Sequence of chain 1.B:
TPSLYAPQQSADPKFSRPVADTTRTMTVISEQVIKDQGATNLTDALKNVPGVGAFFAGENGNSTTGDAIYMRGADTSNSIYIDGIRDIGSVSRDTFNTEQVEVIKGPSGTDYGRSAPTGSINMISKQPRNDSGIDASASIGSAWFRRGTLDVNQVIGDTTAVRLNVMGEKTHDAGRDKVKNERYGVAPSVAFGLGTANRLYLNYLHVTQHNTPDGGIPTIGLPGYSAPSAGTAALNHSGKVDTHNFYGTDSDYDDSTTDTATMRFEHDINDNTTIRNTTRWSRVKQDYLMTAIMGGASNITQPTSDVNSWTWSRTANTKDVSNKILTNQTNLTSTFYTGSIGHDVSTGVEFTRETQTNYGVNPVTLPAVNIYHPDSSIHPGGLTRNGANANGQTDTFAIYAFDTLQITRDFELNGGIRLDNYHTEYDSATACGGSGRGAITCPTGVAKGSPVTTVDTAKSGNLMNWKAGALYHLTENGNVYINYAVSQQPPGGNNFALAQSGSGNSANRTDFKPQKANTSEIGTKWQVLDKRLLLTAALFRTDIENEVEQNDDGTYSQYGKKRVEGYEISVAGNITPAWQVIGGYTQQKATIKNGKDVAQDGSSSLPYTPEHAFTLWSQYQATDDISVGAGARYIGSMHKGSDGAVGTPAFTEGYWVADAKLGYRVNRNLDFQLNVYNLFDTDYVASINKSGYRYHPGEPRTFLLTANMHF

A small-molecule ligand and the protein it binds are described below.
Small molecule (SMILES): C[C@H](CO)OC[C@@H](C)OC[C@@H](C)OC[C@@H](C)OC[C@@H](C)OC[C@H](C)OC[C@@H](C)O

Binding-site contacts:
Ligand atom C20 contacts residue ARG163 of chain 1.B at 3.8 Å.
Ligand atom C3 contacts residue THR165 of chain 1.B at 4.2 Å.
Ligand atom C1 contacts residue ALA154 of chain 1.B at 4.1 Å (hydrophobic).
Ligand atom O2 contacts residue THR165 of chain 1.B at 3.8 Å.
Ligand atom C20 contacts residue SER155 of chain 1.B at 3.5 Å.
Ligand atom C15 contacts residue GLY164 of chain 1.B at 4.1 Å.
Ligand atom C19 contacts residue GLY164 of chain 1.B at 4.3 Å.
Ligand atom C1 contacts residue SER153 of chain 1.B at 4.1 Å.
Ligand atom C20 contacts residue ALA154 of chain 1.B at 4.2 Å (hydrophobic).
Ligand atom O2 contacts residue GLY164 of chain 1.B at 3.7 Å.
Ligand atom C2 contacts residue GLY164 of chain 1.B at 4.0 Å.
Ligand atom C13 contacts residue GLY184 of chain 1.B at 3.3 Å.
Ligand atom C5 contacts residue THR165 of chain 1.B at 4.2 Å.
Ligand atom C8 contacts residue ARG162 of chain 1.B at 3.7 Å.
Ligand atom O5 contacts residue GLY164 of chain 1.B at 3.6 Å (h-bond).
Ligand atom C9 contacts residue ARG162 of chain 1.B at 3.5 Å.
Ligand atom C10 contacts residue ARG163 of chain 1.B at 4.0 Å.
Ligand atom O5 contacts residue GLY184 of chain 1.B at 4.0 Å.
Ligand atom C10 contacts residue GLY164 of chain 1.B at 3.9 Å.
Ligand atom OH contacts residue SER153 of chain 1.B at 4.0 Å.
Ligand atom C18 contacts residue ARG162 of chain 1.B at 3.6 Å.
Ligand atom C17 contacts residue TYR200 of chain 1.B at 3.9 Å (hydrophobic).
Ligand atom C18 contacts residue LYS186 of chain 1.B at 4.1 Å.
Ligand atom C2 contacts residue SER153 of chain 1.B at 3.4 Å.
Ligand atom C16 contacts residue VAL182 of chain 1.B at 3.8 Å (hydrophobic).
Ligand atom C14 contacts residue GLY184 of chain 1.B at 4.0 Å.
Ligand atom C5 contacts residue GLY164 of chain 1.B at 3.7 Å.
Ligand atom C3 contacts residue GLY164 of chain 1.B at 3.7 Å.
Ligand atom C2 contacts residue THR165 of chain 1.B at 4.1 Å.
Ligand atom O5 contacts residue ARG163 of chain 1.B at 4.0 Å.
Ligand atom OH contacts residue THR165 of chain 1.B at 3.7 Å.
Ligand atom O6 contacts residue TYR200 of chain 1.B at 4.2 Å.
Ligand atom OH contacts residue ALA152 of chain 1.B at 4.1 Å.
Ligand atom O4 contacts residue ARG162 of chain 1.B at 3.8 Å.
Ligand atom C11 contacts residue GLY184 of chain 1.B at 3.8 Å.
Ligand atom C11 contacts residue GLY164 of chain 1.B at 4.2 Å.
Ligand atom O7 contacts residue MET183 of chain 1.B at 4.3 Å.
Ligand atom C6 contacts residue ALA154 of chain 1.B at 4.2 Å (hydrophobic).
Ligand atom C13 contacts residue TYR200 of chain 1.B at 4.2 Å (hydrophobic).
Ligand atom O7 contacts residue GLY184 of chain 1.B at 3.8 Å.